Binding-site contacts:
Ligand atom C1 contacts residue ASN119 of chain 1.D at 1.4 Å.
Ligand atom O7 contacts residue ASN119 of chain 1.D at 2.9 Å (h-bond).
Ligand atom C7 contacts residue SER118 of chain 1.D at 3.8 Å.
Ligand atom C8 contacts residue SER118 of chain 1.D at 3.4 Å.
Ligand atom C2 contacts residue ASN119 of chain 1.D at 2.5 Å.
Ligand atom C7 contacts residue ASN119 of chain 1.D at 3.2 Å.
Ligand atom N2 contacts residue ASN119 of chain 1.D at 3.0 Å (h-bond).
Ligand atom C3 contacts residue ASN119 of chain 1.D at 3.8 Å.
Ligand atom C8 contacts residue ASN119 of chain 1.D at 4.0 Å.
Ligand atom C5 contacts residue ASN119 of chain 1.D at 3.7 Å.
Ligand atom O5 contacts residue ASN119 of chain 1.D at 2.3 Å (h-bond).
Ligand atom O7 contacts residue SER118 of chain 1.D at 2.7 Å (h-bond).
Ligand atom C4 contacts residue ASN119 of chain 1.D at 4.2 Å.

Sequence of chain 1.D:
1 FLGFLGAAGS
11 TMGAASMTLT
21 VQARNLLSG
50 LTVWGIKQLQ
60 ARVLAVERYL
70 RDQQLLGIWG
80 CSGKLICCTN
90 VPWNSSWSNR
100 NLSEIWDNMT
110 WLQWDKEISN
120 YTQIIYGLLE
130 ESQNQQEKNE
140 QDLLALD

A small-molecule ligand and the protein it binds are described below.
Small molecule (SMILES): CC(=O)N[C@@H]1[C@@H](O)[C@H](O)[C@@H](CO)O[C@H]1O